Sequence of chain 1.B:
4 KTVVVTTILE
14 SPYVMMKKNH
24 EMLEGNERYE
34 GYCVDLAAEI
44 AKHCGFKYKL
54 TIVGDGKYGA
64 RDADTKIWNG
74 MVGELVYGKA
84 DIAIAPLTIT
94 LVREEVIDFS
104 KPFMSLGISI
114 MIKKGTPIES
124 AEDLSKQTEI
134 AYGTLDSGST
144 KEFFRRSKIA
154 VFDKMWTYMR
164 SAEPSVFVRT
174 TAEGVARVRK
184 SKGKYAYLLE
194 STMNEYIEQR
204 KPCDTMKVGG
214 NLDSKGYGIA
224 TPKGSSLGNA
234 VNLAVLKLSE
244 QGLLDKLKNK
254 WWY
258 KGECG

Binding-site contacts:
Ligand atom CB contacts residue TYR61 of chain 1.B at 3.5 Å (hydrophobic).
Ligand atom CD contacts residue LEU138 of chain 1.B at 4.1 Å (hydrophobic).
Ligand atom CA contacts residue THR91 of chain 1.B at 3.4 Å.
Ligand atom O contacts residue GLY141 of chain 1.B at 3.3 Å.
Ligand atom O contacts residue TYR61 of chain 1.B at 3.4 Å.
Ligand atom CB contacts residue GLU193 of chain 1.B at 4.2 Å.
Ligand atom OXT contacts residue THR91 of chain 1.B at 2.9 Å (h-bond).
Ligand atom N contacts residue GLU193 of chain 1.B at 2.8 Å (salt-bridge).
Ligand atom OXT contacts residue LEU90 of chain 1.B at 3.6 Å.
Ligand atom CD contacts residue GLU193 of chain 1.B at 3.9 Å.
Ligand atom C contacts residue THR91 of chain 1.B at 3.6 Å.
Ligand atom N contacts residue TYR61 of chain 1.B at 3.9 Å.
Ligand atom OE2 contacts residue THR143 of chain 1.B at 3.2 Å (h-bond).
Ligand atom CA contacts residue TYR61 of chain 1.B at 3.9 Å (hydrophobic).
Ligand atom O contacts residue ARG96 of chain 1.B at 2.7 Å (salt-bridge).
Ligand atom CG contacts residue LEU138 of chain 1.B at 3.9 Å (hydrophobic).
Ligand atom N contacts residue THR91 of chain 1.B at 2.9 Å (h-bond).
Ligand atom N contacts residue SER142 of chain 1.B at 4.1 Å.
Ligand atom C contacts residue TYR61 of chain 1.B at 3.5 Å (hydrophobic).
Ligand atom OE2 contacts residue SER142 of chain 1.B at 3.3 Å (h-bond).
Ligand atom OE1 contacts residue THR143 of chain 1.B at 2.6 Å (h-bond).
Ligand atom C contacts residue PRO89 of chain 1.B at 4.3 Å (hydrophobic).
Ligand atom C contacts residue ARG96 of chain 1.B at 3.5 Å.
Ligand atom OXT contacts residue TYR61 of chain 1.B at 3.4 Å.
Ligand atom CB contacts residue LEU138 of chain 1.B at 4.1 Å (hydrophobic).
Ligand atom CA contacts residue PRO89 of chain 1.B at 4.1 Å (hydrophobic).
Ligand atom OXT contacts residue PRO89 of chain 1.B at 3.6 Å.
Ligand atom CA contacts residue SER142 of chain 1.B at 3.3 Å.
Ligand atom OE2 contacts residue GLY141 of chain 1.B at 3.6 Å.
Ligand atom OXT contacts residue ARG96 of chain 1.B at 2.9 Å (salt-bridge).
Ligand atom O contacts residue SER142 of chain 1.B at 2.9 Å (h-bond).
Ligand atom CA contacts residue GLU193 of chain 1.B at 3.6 Å.
Ligand atom OE1 contacts residue GLU193 of chain 1.B at 3.6 Å.
Ligand atom C contacts residue SER142 of chain 1.B at 3.4 Å.
Ligand atom N contacts residue TYR220 of chain 1.B at 3.8 Å.
Ligand atom CD contacts residue THR143 of chain 1.B at 3.3 Å.
Ligand atom CG contacts residue GLU193 of chain 1.B at 3.7 Å.
Ligand atom CG contacts residue TYR61 of chain 1.B at 4.2 Å (hydrophobic).
Ligand atom OXT contacts residue SER142 of chain 1.B at 4.1 Å.
Ligand atom N contacts residue PRO89 of chain 1.B at 2.9 Å (h-bond).

A protein and the small-molecule ligand that binds it are described below.
Small molecule (SMILES): N[C@@H](CCC(=O)O)C(=O)O